A protein and the small-molecule ligand that binds it are described below.
Small molecule (SMILES): CC(=O)N[C@H]1[C@H](O[C@H]2[C@H](O)[C@@H](NC(C)=O)CO[C@@H]2CO)O[C@H](CO)[C@@H](O)[C@@H]1O

Sequence of chain 59.T:
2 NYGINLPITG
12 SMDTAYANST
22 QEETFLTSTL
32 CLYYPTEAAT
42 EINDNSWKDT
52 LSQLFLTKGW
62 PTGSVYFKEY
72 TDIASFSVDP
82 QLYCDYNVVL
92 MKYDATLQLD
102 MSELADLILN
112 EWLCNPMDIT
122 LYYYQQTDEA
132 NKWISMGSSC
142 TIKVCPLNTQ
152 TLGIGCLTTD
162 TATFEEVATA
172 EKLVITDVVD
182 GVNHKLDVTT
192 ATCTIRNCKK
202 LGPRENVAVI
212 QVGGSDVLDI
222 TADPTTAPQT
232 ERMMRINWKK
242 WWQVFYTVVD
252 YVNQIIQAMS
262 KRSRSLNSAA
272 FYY

Binding-site contacts:
Ligand atom C8 contacts residue ASN19 of chain 59.T at 4.3 Å.
Ligand atom C3 contacts residue ASN19 of chain 59.T at 4.1 Å.
Ligand atom O5 contacts residue ASN19 of chain 59.T at 2.8 Å (h-bond).
Ligand atom C1 contacts residue ASN19 of chain 59.T at 1.7 Å.
Ligand atom O7 contacts residue ASN19 of chain 59.T at 4.1 Å.
Ligand atom C7 contacts residue ASN19 of chain 59.T at 3.6 Å.
Ligand atom N2 contacts residue ASN19 of chain 59.T at 3.1 Å (h-bond).
Ligand atom C5 contacts residue ASN19 of chain 59.T at 3.8 Å.
Ligand atom C2 contacts residue ASN19 of chain 59.T at 3.0 Å.